Sequence of chain 2.B:
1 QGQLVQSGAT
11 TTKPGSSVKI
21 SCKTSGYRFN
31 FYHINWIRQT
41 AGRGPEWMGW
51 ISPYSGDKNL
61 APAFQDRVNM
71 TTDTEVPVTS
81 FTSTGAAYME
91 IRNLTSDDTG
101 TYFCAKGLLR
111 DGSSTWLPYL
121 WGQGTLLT

Sequence of chain 2.C:
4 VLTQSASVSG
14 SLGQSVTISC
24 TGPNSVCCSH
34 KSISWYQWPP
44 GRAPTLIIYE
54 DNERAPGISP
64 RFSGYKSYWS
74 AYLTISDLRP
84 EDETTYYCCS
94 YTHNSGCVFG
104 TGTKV

Binding-site contacts:
Ligand atom O3 contacts residue HIS96 of chain 2.C at 3.4 Å.
Ligand atom O6 contacts residue PHE31 of chain 2.B at 2.9 Å (h-bond).
Ligand atom O4 contacts residue GLY112 of chain 2.B at 3.2 Å.
Ligand atom C6 contacts residue PHE31 of chain 2.B at 3.4 Å (hydrophobic).
Ligand atom O6 contacts residue ASP111 of chain 2.B at 2.2 Å (salt-bridge).
Ligand atom C8 contacts residue PHE31 of chain 2.B at 3.4 Å (hydrophobic).
Ligand atom C6 contacts residue ASP111 of chain 2.B at 3.2 Å.
Ligand atom C7 contacts residue SER17 of chain 2.A at 3.4 Å.
Ligand atom C5 contacts residue GLY112 of chain 2.B at 3.5 Å.
Ligand atom O3 contacts residue SER113 of chain 2.B at 3.5 Å (h-bond).
Ligand atom O4 contacts residue THR115 of chain 2.B at 3.4 Å (h-bond).
Ligand atom N2 contacts residue ASN60 of chain 2.D at 2.9 Å (h-bond).
Ligand atom O5 contacts residue ASN60 of chain 2.D at 2.3 Å (h-bond).
Ligand atom O2 contacts residue THR115 of chain 2.B at 2.8 Å (h-bond).
Ligand atom O7 contacts residue HIS33 of chain 2.B at 3.5 Å (h-bond).
Ligand atom O6 contacts residue ARG110 of chain 2.B at 2.8 Å (salt-bridge).
Ligand atom N2 contacts residue HIS33 of chain 2.B at 3.5 Å (h-bond).
Ligand atom O7 contacts residue SER17 of chain 2.A at 2.5 Å (h-bond).
Ligand atom N2 contacts residue SER52 of chain 2.B at 3.4 Å (h-bond).
Ligand atom C6 contacts residue ASP57 of chain 2.B at 3.2 Å.
Ligand atom O4 contacts residue SER55 of chain 2.B at 3.2 Å (h-bond).
Ligand atom C3 contacts residue HIS33 of chain 2.B at 3.6 Å.
Ligand atom O6 contacts residue SER55 of chain 2.B at 2.7 Å (h-bond).
Ligand atom C1 contacts residue ASN60 of chain 2.D at 1.4 Å.
Ligand atom O7 contacts residue SER52 of chain 2.B at 3.0 Å (h-bond).
Ligand atom O4 contacts residue ASP57 of chain 2.B at 2.9 Å (salt-bridge).
Ligand atom O4 contacts residue SER113 of chain 2.B at 3.5 Å (h-bond).
Ligand atom C2 contacts residue HIS96 of chain 2.C at 3.5 Å.
Ligand atom O3 contacts residue HIS33 of chain 2.B at 2.8 Å (h-bond).
Ligand atom C6 contacts residue ASN30 of chain 2.B at 3.5 Å.
Ligand atom O4 contacts residue HIS96 of chain 2.C at 3.5 Å.
Ligand atom C6 contacts residue ASP111 of chain 2.B at 3.6 Å.
Ligand atom O5 contacts residue ARG110 of chain 2.B at 3.5 Å (salt-bridge).
Ligand atom C2 contacts residue ASN60 of chain 2.D at 2.5 Å.
Ligand atom O2 contacts residue GLY112 of chain 2.B at 2.8 Å (h-bond).
Ligand atom C5 contacts residue ARG110 of chain 2.B at 3.3 Å.
Ligand atom C7 contacts residue HIS33 of chain 2.B at 3.3 Å.
Ligand atom C5 contacts residue ASP57 of chain 2.B at 3.4 Å.
Ligand atom C7 contacts residue ASN60 of chain 2.D at 3.1 Å.
Ligand atom O7 contacts residue ASN60 of chain 2.D at 2.9 Å (h-bond).

Sequence of chain 2.A:
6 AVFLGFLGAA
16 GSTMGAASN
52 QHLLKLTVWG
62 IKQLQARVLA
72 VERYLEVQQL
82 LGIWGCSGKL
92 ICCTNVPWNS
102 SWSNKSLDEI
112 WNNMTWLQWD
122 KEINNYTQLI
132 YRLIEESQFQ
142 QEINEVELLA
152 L

A protein and the small-molecule ligand that binds it are described below.
Small molecule (SMILES): CC(=O)N[C@H]1[C@H](O[C@H]2[C@H](O)[C@@H](NC(C)=O)CO[C@@H]2CO)O[C@H](CO)[C@@H](O[C@@H]2O[C@H](CO[C@H]3O[C@H](CO)[C@@H](O)[C@H](O[C@H]4O[C@H](CO)[C@@H](O)[C@H](O)[C@@H]4O)[C@@H]3O)[C@@H](O)[C@H](O[C@H]3O[C@H](CO)[C@@H](O)[C@H](O)[C@@H]3O)[C@@H]2O)[C@@H]1O

Sequence of chain 2.D:
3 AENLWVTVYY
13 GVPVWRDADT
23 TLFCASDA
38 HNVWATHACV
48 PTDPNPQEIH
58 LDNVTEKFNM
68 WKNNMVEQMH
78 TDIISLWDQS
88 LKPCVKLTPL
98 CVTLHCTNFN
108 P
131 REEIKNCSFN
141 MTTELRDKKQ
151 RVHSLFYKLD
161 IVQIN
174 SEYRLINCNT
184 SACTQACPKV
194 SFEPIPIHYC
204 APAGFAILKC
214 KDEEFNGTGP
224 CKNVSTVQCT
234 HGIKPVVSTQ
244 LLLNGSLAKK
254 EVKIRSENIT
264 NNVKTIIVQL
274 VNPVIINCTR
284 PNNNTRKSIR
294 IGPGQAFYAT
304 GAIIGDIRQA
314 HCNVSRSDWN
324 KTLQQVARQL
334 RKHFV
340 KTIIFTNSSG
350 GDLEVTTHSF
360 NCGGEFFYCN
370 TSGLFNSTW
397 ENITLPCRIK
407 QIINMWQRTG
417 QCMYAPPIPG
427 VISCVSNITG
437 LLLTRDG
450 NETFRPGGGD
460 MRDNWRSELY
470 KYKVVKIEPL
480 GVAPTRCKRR